Binding-site contacts:
Ligand atom N2 contacts residue ASN57 of chain 4.A at 2.6 Å (h-bond).
Ligand atom O7 contacts residue ASN57 of chain 4.A at 4.0 Å.
Ligand atom C1 contacts residue ASN57 of chain 4.A at 1.4 Å.
Ligand atom C1 contacts residue ARG14 of chain 4.A at 3.8 Å.
Ligand atom C7 contacts residue ASN57 of chain 4.A at 3.2 Å.
Ligand atom O5 contacts residue ARG14 of chain 4.A at 4.3 Å.
Ligand atom C8 contacts residue ASN57 of chain 4.A at 3.5 Å.
Ligand atom O5 contacts residue ASN57 of chain 4.A at 2.4 Å (h-bond).
Ligand atom C2 contacts residue ASN57 of chain 4.A at 2.3 Å.
Ligand atom C4 contacts residue ASN57 of chain 4.A at 4.2 Å.
Ligand atom C5 contacts residue ARG14 of chain 4.A at 4.4 Å.
Ligand atom C3 contacts residue ASN57 of chain 4.A at 3.6 Å.
Ligand atom C5 contacts residue ASN57 of chain 4.A at 3.7 Å.

Sequence of chain 4.A:
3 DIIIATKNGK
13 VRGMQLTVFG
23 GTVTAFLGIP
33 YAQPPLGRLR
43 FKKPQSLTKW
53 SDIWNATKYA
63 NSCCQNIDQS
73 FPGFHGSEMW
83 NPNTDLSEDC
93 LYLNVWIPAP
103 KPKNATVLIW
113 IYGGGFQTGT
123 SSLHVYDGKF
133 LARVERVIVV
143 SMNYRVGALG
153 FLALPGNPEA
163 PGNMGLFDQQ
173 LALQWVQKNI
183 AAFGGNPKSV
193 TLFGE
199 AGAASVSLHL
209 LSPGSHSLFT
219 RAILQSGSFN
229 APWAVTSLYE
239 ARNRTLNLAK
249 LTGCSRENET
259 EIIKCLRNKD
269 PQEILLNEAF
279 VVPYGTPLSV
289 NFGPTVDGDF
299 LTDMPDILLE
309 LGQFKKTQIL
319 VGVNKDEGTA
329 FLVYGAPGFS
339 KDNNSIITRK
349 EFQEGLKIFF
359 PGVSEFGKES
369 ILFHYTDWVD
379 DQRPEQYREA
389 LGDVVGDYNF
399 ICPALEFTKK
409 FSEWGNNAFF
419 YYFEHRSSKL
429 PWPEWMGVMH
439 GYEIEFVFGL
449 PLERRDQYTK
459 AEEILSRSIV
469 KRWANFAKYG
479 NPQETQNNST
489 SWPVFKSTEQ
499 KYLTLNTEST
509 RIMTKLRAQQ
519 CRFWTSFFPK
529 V

This small molecule binds to this protein.
Small molecule (SMILES): CC(=O)N[C@@H]1[C@@H](O)[C@H](O)[C@@H](CO)O[C@H]1O